A protein and the small-molecule ligand that binds it are described below.
Small molecule (SMILES): CC(=O)N[C@@H]1[C@@H](O)[C@H](O)[C@@H](CO)O[C@H]1O

Binding-site contacts:
Ligand atom C2 contacts residue ASN118 of chain 1.A at 2.5 Å.
Ligand atom C5 contacts residue HIS155 of chain 1.A at 4.1 Å.
Ligand atom N2 contacts residue ASN118 of chain 1.A at 2.9 Å (h-bond).
Ligand atom C3 contacts residue ASN118 of chain 1.A at 3.8 Å.
Ligand atom O5 contacts residue GLU153 of chain 1.A at 4.3 Å.
Ligand atom C5 contacts residue ASN118 of chain 1.A at 3.7 Å.
Ligand atom O5 contacts residue ASN118 of chain 1.A at 2.4 Å (h-bond).
Ligand atom O5 contacts residue HIS155 of chain 1.A at 4.1 Å.
Ligand atom C4 contacts residue ASN118 of chain 1.A at 4.2 Å.
Ligand atom O7 contacts residue ASN118 of chain 1.A at 3.7 Å.
Ligand atom C1 contacts residue ASN118 of chain 1.A at 1.4 Å.
Ligand atom C7 contacts residue ASN118 of chain 1.A at 3.7 Å.
Ligand atom C1 contacts residue HIS155 of chain 1.A at 4.3 Å.

Sequence of chain 1.A:
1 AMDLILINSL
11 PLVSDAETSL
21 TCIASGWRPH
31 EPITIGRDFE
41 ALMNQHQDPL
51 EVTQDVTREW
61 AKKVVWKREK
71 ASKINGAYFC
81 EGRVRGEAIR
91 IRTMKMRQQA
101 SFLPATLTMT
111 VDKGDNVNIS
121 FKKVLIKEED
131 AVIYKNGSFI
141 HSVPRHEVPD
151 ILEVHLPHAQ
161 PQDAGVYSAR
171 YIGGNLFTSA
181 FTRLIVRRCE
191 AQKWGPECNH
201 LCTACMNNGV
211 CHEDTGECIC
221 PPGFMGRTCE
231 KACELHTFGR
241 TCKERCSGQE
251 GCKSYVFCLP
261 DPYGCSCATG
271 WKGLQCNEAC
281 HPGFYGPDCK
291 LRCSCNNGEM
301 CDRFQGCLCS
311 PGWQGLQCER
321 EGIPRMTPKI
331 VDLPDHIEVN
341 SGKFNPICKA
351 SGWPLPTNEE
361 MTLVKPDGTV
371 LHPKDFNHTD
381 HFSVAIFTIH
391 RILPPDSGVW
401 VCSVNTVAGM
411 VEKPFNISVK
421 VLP